Sequence of chain 2.G:
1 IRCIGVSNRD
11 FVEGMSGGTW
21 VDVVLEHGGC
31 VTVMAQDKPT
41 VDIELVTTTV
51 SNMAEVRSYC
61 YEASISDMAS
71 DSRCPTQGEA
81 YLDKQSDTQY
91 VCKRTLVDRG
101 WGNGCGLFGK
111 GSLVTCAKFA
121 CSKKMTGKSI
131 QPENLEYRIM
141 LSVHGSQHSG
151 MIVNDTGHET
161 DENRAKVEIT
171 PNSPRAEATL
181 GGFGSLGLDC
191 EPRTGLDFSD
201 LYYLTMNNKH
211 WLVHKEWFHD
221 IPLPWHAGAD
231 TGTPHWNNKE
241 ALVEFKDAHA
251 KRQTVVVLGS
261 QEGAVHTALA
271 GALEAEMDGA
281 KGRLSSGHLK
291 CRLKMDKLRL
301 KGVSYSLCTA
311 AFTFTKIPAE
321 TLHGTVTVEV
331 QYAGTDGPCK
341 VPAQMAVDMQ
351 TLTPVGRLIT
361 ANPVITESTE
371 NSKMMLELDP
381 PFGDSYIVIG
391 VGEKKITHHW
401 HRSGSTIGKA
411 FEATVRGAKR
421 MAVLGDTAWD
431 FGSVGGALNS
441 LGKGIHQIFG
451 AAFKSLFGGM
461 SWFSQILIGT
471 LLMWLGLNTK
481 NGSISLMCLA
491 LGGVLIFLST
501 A

Binding-site contacts:
Ligand atom C1 contacts residue ASN154 of chain 2.G at 3.4 Å.
Ligand atom N2 contacts residue THR156 of chain 2.G at 3.6 Å (h-bond).
Ligand atom O7 contacts residue ASN154 of chain 2.G at 2.6 Å (h-bond).
Ligand atom C7 contacts residue ASN154 of chain 2.G at 3.3 Å.
Ligand atom N2 contacts residue ASN154 of chain 2.G at 3.8 Å.
Ligand atom C8 contacts residue THR156 of chain 2.G at 4.0 Å.
Ligand atom C2 contacts residue ASN154 of chain 2.G at 3.5 Å.
Ligand atom C6 contacts residue MET151 of chain 2.G at 4.5 Å (hydrophobic).
Ligand atom O6 contacts residue MET151 of chain 2.G at 3.4 Å.
Ligand atom C7 contacts residue THR156 of chain 2.G at 3.9 Å.
Ligand atom C2 contacts residue THR156 of chain 2.G at 4.2 Å.
Ligand atom C8 contacts residue ASN154 of chain 2.G at 3.6 Å.
Ligand atom O5 contacts residue ASN154 of chain 2.G at 4.0 Å.
Ligand atom C1 contacts residue THR156 of chain 2.G at 3.6 Å.

This small molecule binds to this protein.
Small molecule (SMILES): CC(=O)N[C@H]1[C@H](O[C@H]2[C@H](O)[C@@H](NC(C)=O)CO[C@@H]2CO)O[C@H](CO)[C@@H](O)[C@@H]1O